This small molecule binds to this protein.
Small molecule (SMILES): Nc1ncnc2c1ncn2[C@@H]1O[C@H](CO[P](=O)(O)O[P](=O)(O)NP(=O)(O)O)[C@@H](O)[C@H]1O

Sequence of chain 1.C:
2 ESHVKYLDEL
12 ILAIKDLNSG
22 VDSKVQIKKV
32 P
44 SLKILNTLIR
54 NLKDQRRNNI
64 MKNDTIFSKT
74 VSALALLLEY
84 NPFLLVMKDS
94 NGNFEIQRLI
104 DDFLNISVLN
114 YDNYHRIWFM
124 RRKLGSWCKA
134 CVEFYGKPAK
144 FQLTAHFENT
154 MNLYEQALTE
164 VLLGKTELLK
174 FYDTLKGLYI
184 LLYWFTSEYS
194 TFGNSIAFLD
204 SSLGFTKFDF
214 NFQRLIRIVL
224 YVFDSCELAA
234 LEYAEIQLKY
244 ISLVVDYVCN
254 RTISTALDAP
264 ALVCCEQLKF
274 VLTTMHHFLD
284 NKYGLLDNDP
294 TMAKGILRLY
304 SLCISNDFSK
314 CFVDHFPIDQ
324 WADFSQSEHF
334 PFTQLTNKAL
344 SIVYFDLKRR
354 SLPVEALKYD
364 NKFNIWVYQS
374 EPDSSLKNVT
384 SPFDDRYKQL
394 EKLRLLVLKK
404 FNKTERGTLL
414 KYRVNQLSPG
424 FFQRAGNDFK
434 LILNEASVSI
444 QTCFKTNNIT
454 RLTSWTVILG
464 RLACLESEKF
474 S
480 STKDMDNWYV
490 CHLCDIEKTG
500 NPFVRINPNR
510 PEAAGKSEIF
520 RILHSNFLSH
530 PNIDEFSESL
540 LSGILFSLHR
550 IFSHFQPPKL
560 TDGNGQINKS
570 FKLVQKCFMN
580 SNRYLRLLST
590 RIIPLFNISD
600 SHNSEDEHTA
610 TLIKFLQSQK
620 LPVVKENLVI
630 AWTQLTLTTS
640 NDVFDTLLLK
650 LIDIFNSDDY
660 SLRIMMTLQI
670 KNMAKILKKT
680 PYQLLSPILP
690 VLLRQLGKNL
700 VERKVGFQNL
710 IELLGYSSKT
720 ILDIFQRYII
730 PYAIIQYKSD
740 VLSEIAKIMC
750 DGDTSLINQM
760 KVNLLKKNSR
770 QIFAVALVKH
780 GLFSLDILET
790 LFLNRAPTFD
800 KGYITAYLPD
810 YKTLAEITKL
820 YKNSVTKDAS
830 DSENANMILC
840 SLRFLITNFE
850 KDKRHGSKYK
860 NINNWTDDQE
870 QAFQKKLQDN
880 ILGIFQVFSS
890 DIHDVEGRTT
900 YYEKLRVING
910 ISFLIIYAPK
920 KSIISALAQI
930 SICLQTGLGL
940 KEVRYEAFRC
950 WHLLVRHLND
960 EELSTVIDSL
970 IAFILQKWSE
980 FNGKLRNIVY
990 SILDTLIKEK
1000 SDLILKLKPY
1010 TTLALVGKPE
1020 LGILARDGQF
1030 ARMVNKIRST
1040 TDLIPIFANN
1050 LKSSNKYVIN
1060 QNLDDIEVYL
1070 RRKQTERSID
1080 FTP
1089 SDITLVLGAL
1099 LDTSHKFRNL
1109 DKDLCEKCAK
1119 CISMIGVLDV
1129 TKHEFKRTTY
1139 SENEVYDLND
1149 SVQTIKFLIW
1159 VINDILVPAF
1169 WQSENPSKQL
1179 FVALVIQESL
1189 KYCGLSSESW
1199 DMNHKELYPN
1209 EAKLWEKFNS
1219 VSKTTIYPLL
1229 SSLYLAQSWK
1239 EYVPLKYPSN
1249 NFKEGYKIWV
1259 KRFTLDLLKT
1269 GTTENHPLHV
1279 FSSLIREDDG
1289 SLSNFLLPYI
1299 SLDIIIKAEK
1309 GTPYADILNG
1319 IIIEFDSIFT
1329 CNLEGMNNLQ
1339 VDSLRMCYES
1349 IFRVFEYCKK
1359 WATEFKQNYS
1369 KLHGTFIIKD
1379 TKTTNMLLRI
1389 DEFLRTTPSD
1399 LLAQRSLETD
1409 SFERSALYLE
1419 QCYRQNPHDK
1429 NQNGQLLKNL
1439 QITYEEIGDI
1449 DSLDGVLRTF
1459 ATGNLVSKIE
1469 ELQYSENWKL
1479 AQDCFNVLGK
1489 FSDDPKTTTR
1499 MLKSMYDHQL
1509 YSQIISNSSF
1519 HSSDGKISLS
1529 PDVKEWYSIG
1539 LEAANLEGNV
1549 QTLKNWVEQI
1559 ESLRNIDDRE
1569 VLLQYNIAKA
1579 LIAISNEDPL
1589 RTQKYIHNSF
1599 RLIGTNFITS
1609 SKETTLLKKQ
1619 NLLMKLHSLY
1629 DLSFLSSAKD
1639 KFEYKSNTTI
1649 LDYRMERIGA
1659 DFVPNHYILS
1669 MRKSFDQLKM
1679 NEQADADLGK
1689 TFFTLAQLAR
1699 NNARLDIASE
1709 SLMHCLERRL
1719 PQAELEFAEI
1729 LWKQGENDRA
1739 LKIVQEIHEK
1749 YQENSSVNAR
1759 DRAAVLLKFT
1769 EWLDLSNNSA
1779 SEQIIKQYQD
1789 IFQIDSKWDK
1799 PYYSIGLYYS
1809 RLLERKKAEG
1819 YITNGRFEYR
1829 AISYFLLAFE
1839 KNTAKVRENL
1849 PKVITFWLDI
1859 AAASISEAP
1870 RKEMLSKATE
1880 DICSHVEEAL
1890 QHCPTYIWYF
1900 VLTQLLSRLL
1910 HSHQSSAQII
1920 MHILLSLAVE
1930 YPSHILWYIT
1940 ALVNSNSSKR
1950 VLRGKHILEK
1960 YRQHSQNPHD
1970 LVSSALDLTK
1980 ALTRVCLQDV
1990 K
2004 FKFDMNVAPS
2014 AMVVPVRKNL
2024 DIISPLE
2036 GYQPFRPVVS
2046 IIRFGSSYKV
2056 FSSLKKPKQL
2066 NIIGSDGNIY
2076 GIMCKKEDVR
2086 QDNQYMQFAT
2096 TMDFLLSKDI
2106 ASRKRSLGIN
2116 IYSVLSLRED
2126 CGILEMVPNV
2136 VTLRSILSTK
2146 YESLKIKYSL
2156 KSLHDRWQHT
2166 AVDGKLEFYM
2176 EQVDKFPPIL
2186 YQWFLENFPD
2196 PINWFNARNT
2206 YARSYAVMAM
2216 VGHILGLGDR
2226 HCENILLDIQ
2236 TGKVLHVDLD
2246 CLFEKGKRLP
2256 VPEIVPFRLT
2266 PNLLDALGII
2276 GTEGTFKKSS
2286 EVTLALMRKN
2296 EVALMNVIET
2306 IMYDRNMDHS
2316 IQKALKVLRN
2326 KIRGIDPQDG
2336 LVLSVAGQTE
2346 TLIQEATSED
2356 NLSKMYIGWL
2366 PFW

Binding-site contacts:
Ligand atom C4' contacts residue PHE2056 of chain 1.C at 3.6 Å (hydrophobic).
Ligand atom O2A contacts residue LYS2080 of chain 1.C at 3.3 Å (salt-bridge).
Ligand atom N3 contacts residue MET2131 of chain 1.C at 3.4 Å (h-bond).
Ligand atom N3B contacts residue MG1 of chain 1.G at 3.2 Å.
Ligand atom O2G contacts residue ASP2243 of chain 1.C at 2.4 Å (salt-bridge).
Ligand atom O3' contacts residue GLU2228 of chain 1.C at 2.7 Å (salt-bridge).
Ligand atom C3' contacts residue GLU2228 of chain 1.C at 3.3 Å.
Ligand atom C6 contacts residue GLU2130 of chain 1.C at 3.5 Å.
Ligand atom O1B contacts residue ASP2243 of chain 1.C at 2.9 Å (salt-bridge).
Ligand atom PA contacts residue ASP2243 of chain 1.C at 3.6 Å.
Ligand atom O3' contacts residue THR2137 of chain 1.C at 3.6 Å.
Ligand atom PB contacts residue SER2058 of chain 1.C at 3.2 Å.
Ligand atom O2B contacts residue SER2058 of chain 1.C at 2.6 Å (h-bond).
Ligand atom O3G contacts residue SER2058 of chain 1.C at 2.5 Å (h-bond).
Ligand atom O2B contacts residue PRO2062 of chain 1.C at 3.4 Å.
Ligand atom O1B contacts residue MG1 of chain 1.H at 2.1 Å.
Ligand atom PG contacts residue MG1 of chain 1.H at 3.6 Å.
Ligand atom O2G contacts residue MG1 of chain 1.H at 2.2 Å.
Ligand atom O1G contacts residue ASP2243 of chain 1.C at 3.2 Å (salt-bridge).
Ligand atom O1G contacts residue HIS2226 of chain 1.C at 2.6 Å (h-bond).
Ligand atom PG contacts residue ASP2243 of chain 1.C at 3.3 Å.
Ligand atom O1G contacts residue ASN2229 of chain 1.C at 2.9 Å (h-bond).
Ligand atom O2G contacts residue MG1 of chain 1.G at 3.0 Å.
Ligand atom PA contacts residue LYS2080 of chain 1.C at 3.6 Å.
Ligand atom O1B contacts residue LYS2080 of chain 1.C at 3.4 Å (salt-bridge).
Ligand atom C2 contacts residue VAL2135 of chain 1.C at 3.6 Å (hydrophobic).
Ligand atom O3A contacts residue LYS2080 of chain 1.C at 2.5 Å (salt-bridge).
Ligand atom O1A contacts residue ASN2229 of chain 1.C at 2.9 Å (h-bond).
Ligand atom PB contacts residue LYS2080 of chain 1.C at 3.4 Å.
Ligand atom N6 contacts residue GLU2130 of chain 1.C at 2.6 Å (salt-bridge).
Ligand atom C4 contacts residue MET2131 of chain 1.C at 3.4 Å (hydrophobic).
Ligand atom O1G contacts residue MG1 of chain 1.G at 2.1 Å.
Ligand atom C2 contacts residue MET2131 of chain 1.C at 3.5 Å (hydrophobic).
Ligand atom PB contacts residue MG1 of chain 1.H at 3.5 Å.
Ligand atom N1 contacts residue VAL2132 of chain 1.C at 3.1 Å (h-bond).
Ligand atom PG contacts residue SER2058 of chain 1.C at 3.2 Å.
Ligand atom O1A contacts residue MG1 of chain 1.G at 2.2 Å.
Ligand atom N3B contacts residue SER2058 of chain 1.C at 2.7 Å (h-bond).
Ligand atom PG contacts residue MG1 of chain 1.G at 2.8 Å.
Ligand atom O1A contacts residue ASP2243 of chain 1.C at 3.1 Å (salt-bridge).